Binding-site contacts:
Ligand atom C1 contacts residue SER415 of chain 1.C at 3.9 Å.
Ligand atom O6 contacts residue SER179 of chain 1.C at 3.5 Å (h-bond).
Ligand atom C2 contacts residue ASN232 of chain 1.C at 2.5 Å.
Ligand atom C3 contacts residue ASN232 of chain 1.C at 3.8 Å.
Ligand atom C7 contacts residue ASN232 of chain 1.C at 3.9 Å.
Ligand atom O5 contacts residue GLU181 of chain 1.C at 4.1 Å.
Ligand atom O5 contacts residue ASN232 of chain 1.C at 2.4 Å (h-bond).
Ligand atom O5 contacts residue VAL414 of chain 1.C at 4.3 Å.
Ligand atom O6 contacts residue LYS222 of chain 1.C at 4.0 Å.
Ligand atom C8 contacts residue PHE345 of chain 1.C at 3.7 Å (hydrophobic).
Ligand atom O5 contacts residue NAG1 of chain 1.WA at 3.9 Å.
Ligand atom C4 contacts residue VAL414 of chain 1.C at 4.0 Å (hydrophobic).
Ligand atom C3 contacts residue VAL414 of chain 1.C at 3.9 Å (hydrophobic).
Ligand atom O5 contacts residue LYS222 of chain 1.C at 4.2 Å.
Ligand atom O7 contacts residue VAL414 of chain 1.C at 3.6 Å.
Ligand atom C8 contacts residue VAL224 of chain 1.C at 4.3 Å (hydrophobic).
Ligand atom C2 contacts residue SER415 of chain 1.C at 4.4 Å.
Ligand atom C1 contacts residue ASN232 of chain 1.C at 1.5 Å.
Ligand atom C7 contacts residue ASN346 of chain 1.C at 4.0 Å.
Ligand atom C6 contacts residue VAL414 of chain 1.C at 4.3 Å (hydrophobic).
Ligand atom C4 contacts residue ASN232 of chain 1.C at 4.2 Å.
Ligand atom C8 contacts residue LEU231 of chain 1.C at 4.1 Å (hydrophobic).
Ligand atom O7 contacts residue PRO182 of chain 1.C at 3.9 Å.
Ligand atom N2 contacts residue ASN232 of chain 1.C at 2.9 Å (h-bond).
Ligand atom C5 contacts residue ASN232 of chain 1.C at 3.7 Å.
Ligand atom C5 contacts residue NAG1 of chain 1.WA at 3.8 Å.
Ligand atom C6 contacts residue GLU181 of chain 1.C at 3.9 Å.
Ligand atom N2 contacts residue SER415 of chain 1.C at 4.0 Å.
Ligand atom C1 contacts residue VAL414 of chain 1.C at 4.2 Å (hydrophobic).
Ligand atom O7 contacts residue ASN346 of chain 1.C at 3.8 Å.
Ligand atom C5 contacts residue VAL414 of chain 1.C at 3.5 Å (hydrophobic).
Ligand atom O3 contacts residue CYS347 of chain 1.C at 3.7 Å.
Ligand atom O6 contacts residue CYS347 of chain 1.C at 4.3 Å.
Ligand atom C5 contacts residue GLU181 of chain 1.C at 3.5 Å.
Ligand atom C8 contacts residue ASN346 of chain 1.C at 3.3 Å.
Ligand atom O4 contacts residue VAL414 of chain 1.C at 3.8 Å.
Ligand atom C6 contacts residue NAG1 of chain 1.WA at 3.8 Å.
Ligand atom C8 contacts residue VAL414 of chain 1.C at 4.0 Å (hydrophobic).
Ligand atom C7 contacts residue VAL414 of chain 1.C at 4.1 Å (hydrophobic).
Ligand atom O6 contacts residue GLY348 of chain 1.C at 3.6 Å.

A protein and the small-molecule ligand that binds it are described below.
Small molecule (SMILES): CC(=O)N[C@H]1[C@H](O[C@H]2[C@H](O)[C@@H](NC(C)=O)CO[C@@H]2CO)O[C@H](CO)[C@@H](O[C@@H]2O[C@H](CO[C@H]3O[C@H](CO)[C@@H](O)[C@H](O)[C@@H]3O)[C@@H](O)[C@H](O[C@H]3O[C@H](CO)[C@@H](O)[C@H](O)[C@@H]3O[C@H]3O[C@H](CO)[C@@H](O)[C@H](O)[C@@H]3O)[C@@H]2O)[C@@H]1O

Sequence of chain 1.C:
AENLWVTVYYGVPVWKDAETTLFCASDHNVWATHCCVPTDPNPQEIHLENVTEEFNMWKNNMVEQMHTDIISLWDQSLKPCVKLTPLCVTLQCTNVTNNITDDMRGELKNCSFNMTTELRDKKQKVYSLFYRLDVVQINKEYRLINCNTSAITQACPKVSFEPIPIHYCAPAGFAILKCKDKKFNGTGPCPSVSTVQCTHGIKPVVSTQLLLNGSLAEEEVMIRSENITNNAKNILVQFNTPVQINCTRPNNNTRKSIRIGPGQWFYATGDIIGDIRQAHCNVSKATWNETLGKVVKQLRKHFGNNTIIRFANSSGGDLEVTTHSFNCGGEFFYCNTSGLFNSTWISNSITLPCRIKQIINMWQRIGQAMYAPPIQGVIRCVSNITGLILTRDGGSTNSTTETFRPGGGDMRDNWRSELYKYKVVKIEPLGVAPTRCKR